Binding-site contacts:
Ligand atom C2 contacts residue LEU922 of chain 1.C at 4.3 Å (hydrophobic).
Ligand atom C8 contacts residue LEU922 of chain 1.C at 4.0 Å (hydrophobic).
Ligand atom C4 contacts residue ASN717 of chain 1.C at 4.2 Å.
Ligand atom C3 contacts residue LEU922 of chain 1.C at 3.8 Å (hydrophobic).
Ligand atom O6 contacts residue GLN926 of chain 1.C at 3.8 Å.
Ligand atom C8 contacts residue ASN717 of chain 1.C at 3.9 Å.
Ligand atom N2 contacts residue ASN717 of chain 1.C at 2.7 Å (h-bond).
Ligand atom C2 contacts residue ASN717 of chain 1.C at 2.4 Å.
Ligand atom C7 contacts residue ASN717 of chain 1.C at 3.6 Å.
Ligand atom C4 contacts residue LEU922 of chain 1.C at 4.4 Å (hydrophobic).
Ligand atom N2 contacts residue LEU922 of chain 1.C at 4.3 Å.
Ligand atom O4 contacts residue LEU922 of chain 1.C at 3.8 Å.
Ligand atom C5 contacts residue LEU922 of chain 1.C at 4.1 Å (hydrophobic).
Ligand atom C1 contacts residue ASN717 of chain 1.C at 1.4 Å.
Ligand atom O5 contacts residue ASN717 of chain 1.C at 2.4 Å (h-bond).
Ligand atom O5 contacts residue PHE718 of chain 1.C at 4.5 Å.
Ligand atom O7 contacts residue ASN717 of chain 1.C at 4.2 Å.
Ligand atom O7 contacts residue LEU922 of chain 1.C at 3.8 Å.
Ligand atom C6 contacts residue GLN926 of chain 1.C at 4.2 Å.
Ligand atom O5 contacts residue GLN926 of chain 1.C at 4.3 Å.
Ligand atom C8 contacts residue GLN926 of chain 1.C at 4.0 Å.
Ligand atom C1 contacts residue PHE718 of chain 1.C at 4.4 Å (hydrophobic).
Ligand atom C7 contacts residue LEU922 of chain 1.C at 3.8 Å (hydrophobic).
Ligand atom C1 contacts residue LEU922 of chain 1.C at 4.2 Å (hydrophobic).
Ligand atom O7 contacts residue ASN925 of chain 1.C at 4.4 Å.
Ligand atom C8 contacts residue ASN925 of chain 1.C at 4.5 Å.
Ligand atom C5 contacts residue ASN717 of chain 1.C at 3.6 Å.
Ligand atom C3 contacts residue ASN717 of chain 1.C at 3.8 Å.
Ligand atom C5 contacts residue GLN926 of chain 1.C at 3.9 Å.

This small molecule binds to this protein.
Small molecule (SMILES): CC(=O)N[C@H]1[C@H](O[C@H]2[C@H](O)[C@@H](NC(C)=O)CO[C@@H]2CO)O[C@H](CO)[C@@H](O)[C@@H]1O

Sequence of chain 1.C:
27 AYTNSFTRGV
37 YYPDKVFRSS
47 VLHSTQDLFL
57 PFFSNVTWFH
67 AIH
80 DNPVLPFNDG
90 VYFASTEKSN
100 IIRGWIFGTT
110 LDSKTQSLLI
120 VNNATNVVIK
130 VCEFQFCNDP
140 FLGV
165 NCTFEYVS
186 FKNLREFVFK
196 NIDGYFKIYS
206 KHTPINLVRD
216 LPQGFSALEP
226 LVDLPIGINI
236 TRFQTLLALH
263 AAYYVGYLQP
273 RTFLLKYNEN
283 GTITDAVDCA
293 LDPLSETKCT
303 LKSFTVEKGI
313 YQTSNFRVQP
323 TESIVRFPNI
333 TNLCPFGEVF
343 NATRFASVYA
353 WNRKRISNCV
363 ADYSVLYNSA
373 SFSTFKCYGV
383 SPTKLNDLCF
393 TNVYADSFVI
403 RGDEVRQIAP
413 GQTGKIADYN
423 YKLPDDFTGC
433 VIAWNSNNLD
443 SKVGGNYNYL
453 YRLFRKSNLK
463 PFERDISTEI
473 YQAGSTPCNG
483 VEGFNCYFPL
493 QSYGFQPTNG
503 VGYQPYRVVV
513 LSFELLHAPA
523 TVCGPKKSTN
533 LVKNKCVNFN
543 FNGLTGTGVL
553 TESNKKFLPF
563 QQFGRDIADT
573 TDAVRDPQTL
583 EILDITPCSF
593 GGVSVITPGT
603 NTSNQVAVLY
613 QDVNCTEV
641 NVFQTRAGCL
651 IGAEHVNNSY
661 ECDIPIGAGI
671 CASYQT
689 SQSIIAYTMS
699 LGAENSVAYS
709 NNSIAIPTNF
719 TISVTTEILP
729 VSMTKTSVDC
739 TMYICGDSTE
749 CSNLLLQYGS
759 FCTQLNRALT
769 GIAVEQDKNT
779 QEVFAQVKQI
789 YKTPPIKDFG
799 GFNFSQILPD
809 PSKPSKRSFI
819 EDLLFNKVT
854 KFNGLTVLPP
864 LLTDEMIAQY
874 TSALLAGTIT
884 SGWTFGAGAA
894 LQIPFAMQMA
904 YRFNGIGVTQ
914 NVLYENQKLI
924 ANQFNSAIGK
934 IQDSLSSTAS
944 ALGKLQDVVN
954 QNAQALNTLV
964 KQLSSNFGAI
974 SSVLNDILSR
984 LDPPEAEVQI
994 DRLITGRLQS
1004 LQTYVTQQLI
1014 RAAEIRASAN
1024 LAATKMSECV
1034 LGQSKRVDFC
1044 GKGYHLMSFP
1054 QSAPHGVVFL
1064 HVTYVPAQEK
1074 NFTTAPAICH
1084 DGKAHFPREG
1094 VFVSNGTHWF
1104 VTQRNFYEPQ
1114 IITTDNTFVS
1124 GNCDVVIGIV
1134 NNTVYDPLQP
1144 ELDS